The small molecule below binds the protein below.
Small molecule (SMILES): NC(=O)c1cc(Cl)ccc1N

Sequence of chain 1.A:
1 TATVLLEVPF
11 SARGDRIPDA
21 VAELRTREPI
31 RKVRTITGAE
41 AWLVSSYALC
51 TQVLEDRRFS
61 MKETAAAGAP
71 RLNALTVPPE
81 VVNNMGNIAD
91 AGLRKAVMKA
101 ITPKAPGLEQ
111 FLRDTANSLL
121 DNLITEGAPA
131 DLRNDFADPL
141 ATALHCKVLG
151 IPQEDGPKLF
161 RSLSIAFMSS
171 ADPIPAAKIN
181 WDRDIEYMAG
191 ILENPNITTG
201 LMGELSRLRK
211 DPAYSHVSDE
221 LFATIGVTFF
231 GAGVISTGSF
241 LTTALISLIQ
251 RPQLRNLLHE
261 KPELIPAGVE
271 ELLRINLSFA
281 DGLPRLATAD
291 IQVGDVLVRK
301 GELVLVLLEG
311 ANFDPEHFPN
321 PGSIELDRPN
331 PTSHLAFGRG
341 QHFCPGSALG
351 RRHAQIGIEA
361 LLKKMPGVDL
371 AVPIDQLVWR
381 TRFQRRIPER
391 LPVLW

Binding-site contacts:
Ligand atom CAI contacts residue THR76 of chain 1.A at 3.7 Å.
Ligand atom OAC contacts residue ALA177 of chain 1.A at 3.8 Å.
Ligand atom OAC contacts residue ASP184 of chain 1.A at 3.9 Å.
Ligand atom CAE contacts residue VAL77 of chain 1.A at 3.3 Å (hydrophobic).
Ligand atom CAJ contacts residue PHE167 of chain 1.A at 4.1 Å (hydrophobic).
Ligand atom NAB contacts residue ALA166 of chain 1.A at 3.8 Å.
Ligand atom CAE contacts residue TRP181 of chain 1.A at 4.0 Å (hydrophobic).
Ligand atom CAK contacts residue TRP181 of chain 1.A at 3.7 Å (hydrophobic).
Ligand atom OAC contacts residue ALA166 of chain 1.A at 4.0 Å.
Ligand atom CAK contacts residue ALA166 of chain 1.A at 3.3 Å (hydrophobic).
Ligand atom CAH contacts residue ASP184 of chain 1.A at 3.8 Å.
Ligand atom CLA contacts residue GLY231 of chain 1.A at 3.8 Å.
Ligand atom NAA contacts residue SER162 of chain 1.A at 3.7 Å.
Ligand atom NAB contacts residue TRP181 of chain 1.A at 3.9 Å.
Ligand atom CAF contacts residue THR76 of chain 1.A at 4.0 Å.
Ligand atom CAH contacts residue ALA166 of chain 1.A at 3.8 Å (hydrophobic).
Ligand atom CAF contacts residue ALA166 of chain 1.A at 3.9 Å (hydrophobic).
Ligand atom CAI contacts residue TRP181 of chain 1.A at 3.6 Å (hydrophobic).
Ligand atom CAH contacts residue SER162 of chain 1.A at 4.1 Å.
Ligand atom CLA contacts residue PHE167 of chain 1.A at 3.5 Å.
Ligand atom CAF contacts residue VAL77 of chain 1.A at 3.4 Å (hydrophobic).
Ligand atom NAB contacts residue ALA177 of chain 1.A at 3.2 Å (h-bond).
Ligand atom OAC contacts residue TRP181 of chain 1.A at 3.2 Å (h-bond).
Ligand atom CLA contacts residue ALA232 of chain 1.A at 4.0 Å.
Ligand atom CAE contacts residue THR76 of chain 1.A at 3.3 Å.
Ligand atom NAA contacts residue ASP184 of chain 1.A at 2.8 Å (salt-bridge).
Ligand atom CAE contacts residue ALA166 of chain 1.A at 3.6 Å (hydrophobic).
Ligand atom NAB contacts residue THR76 of chain 1.A at 3.2 Å (h-bond).
Ligand atom CAI contacts residue ALA166 of chain 1.A at 3.3 Å (hydrophobic).
Ligand atom CAG contacts residue TRP181 of chain 1.A at 4.0 Å (hydrophobic).
Ligand atom NAA contacts residue VAL227 of chain 1.A at 3.6 Å.
Ligand atom CAG contacts residue ALA166 of chain 1.A at 3.5 Å (hydrophobic).
Ligand atom OAC contacts residue ASN180 of chain 1.A at 3.2 Å.
Ligand atom CAG contacts residue VAL227 of chain 1.A at 3.9 Å (hydrophobic).
Ligand atom CLA contacts residue THR228 of chain 1.A at 3.9 Å.
Ligand atom OAC contacts residue SER162 of chain 1.A at 3.9 Å.
Ligand atom CAJ contacts residue TRP181 of chain 1.A at 4.1 Å (hydrophobic).
Ligand atom CAH contacts residue TRP181 of chain 1.A at 4.0 Å (hydrophobic).
Ligand atom CLA contacts residue VAL227 of chain 1.A at 4.0 Å.
Ligand atom CAJ contacts residue ALA166 of chain 1.A at 3.9 Å (hydrophobic).